Binding-site contacts:
Ligand atom C4 contacts residue ASN154 of chain 1.F at 4.1 Å.
Ligand atom C3 contacts residue ASN154 of chain 1.F at 3.6 Å.
Ligand atom O5 contacts residue ASN154 of chain 1.F at 2.4 Å (h-bond).
Ligand atom C2 contacts residue ASN154 of chain 1.F at 2.8 Å.
Ligand atom C1 contacts residue ASN154 of chain 1.F at 1.5 Å.
Ligand atom N2 contacts residue ASN154 of chain 1.F at 3.1 Å (h-bond).
Ligand atom C7 contacts residue ASN154 of chain 1.F at 4.3 Å.
Ligand atom C5 contacts residue ASN154 of chain 1.F at 3.4 Å.

Sequence of chain 1.F:
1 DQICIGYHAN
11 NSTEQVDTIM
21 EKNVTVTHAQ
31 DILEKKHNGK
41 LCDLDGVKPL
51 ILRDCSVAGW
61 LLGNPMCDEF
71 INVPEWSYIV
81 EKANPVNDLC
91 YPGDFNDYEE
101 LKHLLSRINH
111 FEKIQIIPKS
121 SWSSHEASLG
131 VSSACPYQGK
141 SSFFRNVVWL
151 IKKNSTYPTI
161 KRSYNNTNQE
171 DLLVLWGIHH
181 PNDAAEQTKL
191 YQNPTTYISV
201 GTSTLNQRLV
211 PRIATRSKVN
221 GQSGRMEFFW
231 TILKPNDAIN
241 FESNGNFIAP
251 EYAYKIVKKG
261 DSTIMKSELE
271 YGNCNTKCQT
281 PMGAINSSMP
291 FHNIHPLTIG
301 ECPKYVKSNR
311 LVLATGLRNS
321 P

The protein below binds the small molecule below.
Small molecule (SMILES): CC(=O)N[C@@H]1[C@@H](O)[C@H](O)[C@@H](CO)O[C@H]1O